The protein below binds the small molecule below.
Small molecule (SMILES): C[N+](C)(C)CCO[P](=O)(O)OC[C@H](O)CO

Binding-site contacts:
Ligand atom O1P contacts residue TYR44 of chain 1.C at 2.5 Å (h-bond).
Ligand atom O2 contacts residue GLY272 of chain 1.C at 3.1 Å (h-bond).
Ligand atom C7 contacts residue SER241 of chain 1.C at 3.5 Å.
Ligand atom O2P contacts residue SER119 of chain 1.C at 2.6 Å (h-bond).
Ligand atom O1P contacts residue GLY272 of chain 1.C at 3.9 Å.
Ligand atom C6 contacts residue TYR311 of chain 1.C at 3.8 Å (hydrophobic).
Ligand atom C1 contacts residue GLY272 of chain 1.C at 4.2 Å.
Ligand atom C1 contacts residue TRP174 of chain 1.C at 3.7 Å (hydrophobic).
Ligand atom O3P contacts residue GLY272 of chain 1.C at 3.5 Å (h-bond).
Ligand atom O2P contacts residue SER238 of chain 1.C at 2.9 Å (h-bond).
Ligand atom C2 contacts residue ASP68 of chain 1.C at 3.8 Å.
Ligand atom C7 contacts residue SER238 of chain 1.C at 4.1 Å.
Ligand atom C2 contacts residue TRP174 of chain 1.C at 3.7 Å (hydrophobic).
Ligand atom O2 contacts residue GLY271 of chain 1.C at 3.1 Å.
Ligand atom O2 contacts residue ASP68 of chain 1.C at 3.0 Å (salt-bridge).
Ligand atom P contacts residue TYR311 of chain 1.C at 3.8 Å.
Ligand atom O3 contacts residue ARG339 of chain 1.C at 2.7 Å (salt-bridge).
Ligand atom O3P contacts residue TYR44 of chain 1.C at 3.6 Å.
Ligand atom O3 contacts residue ASP68 of chain 1.C at 2.8 Å (salt-bridge).
Ligand atom C4 contacts residue LEU171 of chain 1.C at 4.2 Å (hydrophobic).
Ligand atom C3 contacts residue ASP68 of chain 1.C at 3.2 Å.
Ligand atom O3 contacts residue ASP67 of chain 1.C at 3.8 Å.
Ligand atom O1P contacts residue TYR311 of chain 1.C at 2.9 Å (h-bond).
Ligand atom C7 contacts residue TYR311 of chain 1.C at 3.5 Å (hydrophobic).
Ligand atom O2P contacts residue TYR311 of chain 1.C at 3.8 Å.
Ligand atom C3 contacts residue ASP67 of chain 1.C at 4.1 Å.
Ligand atom C1 contacts residue LEU171 of chain 1.C at 3.7 Å (hydrophobic).
Ligand atom C2 contacts residue ARG339 of chain 1.C at 4.0 Å.
Ligand atom C2 contacts residue GLY272 of chain 1.C at 4.1 Å.
Ligand atom C2 contacts residue LEU171 of chain 1.C at 4.2 Å (hydrophobic).
Ligand atom P contacts residue SER119 of chain 1.C at 3.9 Å.
Ligand atom P contacts residue TYR44 of chain 1.C at 4.0 Å.
Ligand atom O2P contacts residue GLY272 of chain 1.C at 3.9 Å.
Ligand atom O4P contacts residue SER238 of chain 1.C at 3.6 Å.
Ligand atom O3 contacts residue ARG69 of chain 1.C at 3.7 Å.
Ligand atom O2P contacts residue TRP174 of chain 1.C at 3.8 Å.
Ligand atom O2 contacts residue TRP174 of chain 1.C at 3.5 Å (h-bond).
Ligand atom C3 contacts residue ARG339 of chain 1.C at 3.8 Å.
Ligand atom P contacts residue SER238 of chain 1.C at 3.9 Å.
Ligand atom P contacts residue GLY272 of chain 1.C at 4.1 Å.

Sequence of chain 1.C:
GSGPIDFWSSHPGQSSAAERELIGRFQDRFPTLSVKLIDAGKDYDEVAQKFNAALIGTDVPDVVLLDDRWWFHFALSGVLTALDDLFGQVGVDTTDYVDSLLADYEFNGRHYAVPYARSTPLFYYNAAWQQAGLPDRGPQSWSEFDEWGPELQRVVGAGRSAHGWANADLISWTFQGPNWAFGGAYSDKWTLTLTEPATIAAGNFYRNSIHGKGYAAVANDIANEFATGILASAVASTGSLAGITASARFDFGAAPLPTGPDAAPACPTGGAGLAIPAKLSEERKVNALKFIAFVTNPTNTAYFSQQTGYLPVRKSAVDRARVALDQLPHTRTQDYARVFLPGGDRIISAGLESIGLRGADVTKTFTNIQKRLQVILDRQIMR